Binding-site contacts:
Ligand atom C4 contacts residue ASN149 of chain 1.A at 4.1 Å.
Ligand atom C5 contacts residue ASN149 of chain 1.A at 3.6 Å.
Ligand atom O7 contacts residue ASN149 of chain 1.A at 4.0 Å.
Ligand atom C7 contacts residue ASN149 of chain 1.A at 3.2 Å.
Ligand atom C1 contacts residue GLU147 of chain 1.A at 4.4 Å.
Ligand atom N2 contacts residue ASN149 of chain 1.A at 2.8 Å (h-bond).
Ligand atom C7 contacts residue ASN157 of chain 1.A at 4.4 Å.
Ligand atom O7 contacts residue ALA159 of chain 1.A at 3.8 Å.
Ligand atom C3 contacts residue ASN149 of chain 1.A at 3.7 Å.
Ligand atom O6 contacts residue SER271 of chain 1.A at 3.9 Å.
Ligand atom C8 contacts residue ASN149 of chain 1.A at 3.3 Å.
Ligand atom O7 contacts residue ASN157 of chain 1.A at 3.6 Å.
Ligand atom C2 contacts residue ASN149 of chain 1.A at 2.3 Å.
Ligand atom O5 contacts residue ASN149 of chain 1.A at 2.4 Å (h-bond).
Ligand atom C8 contacts residue ASN157 of chain 1.A at 4.2 Å.
Ligand atom O7 contacts residue ILE158 of chain 1.A at 4.0 Å.
Ligand atom C1 contacts residue ASN149 of chain 1.A at 1.4 Å.
Ligand atom N2 contacts residue GLU147 of chain 1.A at 4.4 Å.

The protein below binds the small molecule below.
Small molecule (SMILES): CC(=O)N[C@@H]1[C@@H](O)[C@H](O)[C@@H](CO)O[C@H]1O

Sequence of chain 1.A:
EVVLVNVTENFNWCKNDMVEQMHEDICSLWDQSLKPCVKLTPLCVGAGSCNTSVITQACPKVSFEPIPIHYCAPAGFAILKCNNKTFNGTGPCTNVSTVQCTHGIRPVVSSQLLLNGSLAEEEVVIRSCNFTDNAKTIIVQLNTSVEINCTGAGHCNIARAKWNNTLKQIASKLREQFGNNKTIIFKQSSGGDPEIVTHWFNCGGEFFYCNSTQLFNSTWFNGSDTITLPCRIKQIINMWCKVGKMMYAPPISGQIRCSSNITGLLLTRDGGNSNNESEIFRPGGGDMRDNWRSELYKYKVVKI